Sequence of chain 1.B:
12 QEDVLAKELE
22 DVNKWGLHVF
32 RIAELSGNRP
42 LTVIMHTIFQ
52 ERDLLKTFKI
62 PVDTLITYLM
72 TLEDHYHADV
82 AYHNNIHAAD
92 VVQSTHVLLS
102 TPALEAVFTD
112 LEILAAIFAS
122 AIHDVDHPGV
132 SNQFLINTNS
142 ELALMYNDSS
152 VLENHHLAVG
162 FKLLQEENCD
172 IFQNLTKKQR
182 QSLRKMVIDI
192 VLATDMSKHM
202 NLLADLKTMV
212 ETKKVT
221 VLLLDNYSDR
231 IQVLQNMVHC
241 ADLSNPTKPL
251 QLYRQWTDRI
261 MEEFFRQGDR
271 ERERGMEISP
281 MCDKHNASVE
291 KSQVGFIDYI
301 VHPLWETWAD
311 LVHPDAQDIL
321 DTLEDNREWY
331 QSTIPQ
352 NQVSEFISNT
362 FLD

Binding-site contacts:
Ligand atom N contacts residue PHE296 of chain 1.B at 3.2 Å.
Ligand atom C14 contacts residue GLN293 of chain 1.B at 3.2 Å.
Ligand atom C15 contacts residue GLN293 of chain 1.B at 3.7 Å.
Ligand atom C17 contacts residue PHE357 of chain 1.B at 3.6 Å (hydrophobic).
Ligand atom C13 contacts residue PHE296 of chain 1.B at 3.9 Å (hydrophobic).
Ligand atom C contacts residue ILE260 of chain 1.B at 4.0 Å (hydrophobic).
Ligand atom C18 contacts residue PHE296 of chain 1.B at 3.3 Å (hydrophobic).
Ligand atom C15 contacts residue MET261 of chain 1.B at 4.0 Å (hydrophobic).
Ligand atom C2 contacts residue PHE296 of chain 1.B at 3.4 Å (hydrophobic).
Ligand atom C contacts residue TRP256 of chain 1.B at 3.9 Å (hydrophobic).
Ligand atom C6 contacts residue HIS84 of chain 1.B at 4.0 Å.
Ligand atom N1 contacts residue PHE296 of chain 1.B at 3.6 Å.
Ligand atom N2 contacts residue PHE296 of chain 1.B at 3.7 Å.
Ligand atom CL contacts residue PHE296 of chain 1.B at 3.6 Å.
Ligand atom C1 contacts residue GLN293 of chain 1.B at 3.9 Å.
Ligand atom C7 contacts residue MET197 of chain 1.B at 3.9 Å (hydrophobic).
Ligand atom C11 contacts residue MET197 of chain 1.B at 4.0 Å (hydrophobic).
Ligand atom C9 contacts residue THR361 of chain 1.B at 4.0 Å.
Ligand atom C3 contacts residue GLN293 of chain 1.B at 3.9 Å.
Ligand atom C4 contacts residue PHE296 of chain 1.B at 3.6 Å (hydrophobic).
Ligand atom N3 contacts residue LEU243 of chain 1.B at 3.9 Å.
Ligand atom C11 contacts residue THR361 of chain 1.B at 3.9 Å.
Ligand atom CL contacts residue ILE358 of chain 1.B at 3.9 Å.
Ligand atom C18 contacts residue PHE357 of chain 1.B at 3.9 Å (hydrophobic).
Ligand atom C16 contacts residue MET281 of chain 1.B at 3.9 Å (hydrophobic).
Ligand atom C16 contacts residue SER292 of chain 1.B at 4.0 Å.
Ligand atom C3 contacts residue PHE296 of chain 1.B at 3.5 Å (hydrophobic).
Ligand atom C7 contacts residue HIS84 of chain 1.B at 3.9 Å.
Ligand atom CL contacts residue PHE357 of chain 1.B at 3.2 Å.
Ligand atom C1 contacts residue PHE296 of chain 1.B at 4.0 Å (hydrophobic).
Ligand atom N contacts residue GLN293 of chain 1.B at 3.2 Å (h-bond).
Ligand atom C contacts residue GLN293 of chain 1.B at 3.7 Å.
Ligand atom C8 contacts residue MET197 of chain 1.B at 3.9 Å (hydrophobic).
Ligand atom N contacts residue ILE260 of chain 1.B at 4.0 Å.
Ligand atom C13 contacts residue GLN293 of chain 1.B at 3.6 Å.
Ligand atom C contacts residue THR257 of chain 1.B at 3.2 Å.
Ligand atom C5 contacts residue MET197 of chain 1.B at 3.9 Å (hydrophobic).
Ligand atom C17 contacts residue PHE296 of chain 1.B at 3.7 Å (hydrophobic).
Ligand atom C1 contacts residue ASN245 of chain 1.B at 3.7 Å.
Ligand atom C6 contacts residue MET197 of chain 1.B at 3.7 Å (hydrophobic).

The small molecule below binds the protein below.
Small molecule (SMILES): CCc1nc(Nc2ccc(CCO)cc2)nc(-c2cccc(Cl)c2)n1